The small molecule below binds the protein below.
Small molecule (SMILES): OC[C@H]1O[C@@H](S[C@H]2[C@H](O)[C@@H](O)[C@H](S[C@H]3[C@H](O)[C@@H](O)[C@H](S[C@H]4[C@H](O)[C@@H](O)[C@H](O)O[C@@H]4CO)O[C@@H]3CO)O[C@@H]2CO)[C@H](O)[C@@H](O)[C@@H]1O

Binding-site contacts:
Ligand atom C6 contacts residue VAL104 of chain 1.A at 3.4 Å (hydrophobic).
Ligand atom C4 contacts residue GLN101 of chain 1.A at 3.5 Å.
Ligand atom S4 contacts residue TRP371 of chain 1.A at 3.5 Å.
Ligand atom C6 contacts residue ARG107 of chain 1.A at 3.8 Å.
Ligand atom O3 contacts residue LYS181 of chain 1.A at 3.0 Å (salt-bridge).
Ligand atom C5 contacts residue ASP179 of chain 1.A at 3.7 Å.
Ligand atom C3 contacts residue LYS102 of chain 1.A at 3.4 Å.
Ligand atom C1 contacts residue TYR145 of chain 1.A at 3.6 Å (hydrophobic).
Ligand atom C2 contacts residue ASN103 of chain 1.A at 3.8 Å.
Ligand atom O3 contacts residue LYS102 of chain 1.A at 2.8 Å (salt-bridge).
Ligand atom O2 contacts residue LYS102 of chain 1.A at 3.4 Å (salt-bridge).
Ligand atom C1 contacts residue ASN200 of chain 1.A at 3.7 Å.
Ligand atom O5 contacts residue TRP38 of chain 1.A at 3.3 Å.
Ligand atom C4 contacts residue ARG107 of chain 1.A at 3.6 Å.
Ligand atom O2 contacts residue ASN103 of chain 1.A at 2.7 Å (h-bond).
Ligand atom O6 contacts residue LEU180 of chain 1.A at 3.5 Å.
Ligand atom O4 contacts residue GLN101 of chain 1.A at 2.4 Å (h-bond).
Ligand atom S4 contacts residue SER201 of chain 1.A at 3.7 Å.
Ligand atom O1 contacts residue TYR145 of chain 1.A at 3.1 Å (h-bond).
Ligand atom O5 contacts residue ARG107 of chain 1.A at 3.3 Å (salt-bridge).
Ligand atom C3 contacts residue ARG107 of chain 1.A at 3.5 Å.
Ligand atom O2 contacts residue SER369 of chain 1.A at 2.8 Å (h-bond).
Ligand atom O3 contacts residue GLN101 of chain 1.A at 3.7 Å.
Ligand atom O6 contacts residue GLY53 of chain 1.A at 3.1 Å (h-bond).
Ligand atom O3 contacts residue ASN37 of chain 1.A at 3.3 Å (h-bond).
Ligand atom C2 contacts residue ARG107 of chain 1.A at 3.7 Å.
Ligand atom O6 contacts residue ARG107 of chain 1.A at 2.8 Å (salt-bridge).
Ligand atom C3 contacts residue ASN37 of chain 1.A at 3.1 Å.
Ligand atom C2 contacts residue ASN200 of chain 1.A at 3.2 Å.
Ligand atom C2 contacts residue TYR145 of chain 1.A at 3.0 Å (hydrophobic).
Ligand atom O2 contacts residue ASN200 of chain 1.A at 3.8 Å.
Ligand atom C6 contacts residue ASN37 of chain 1.A at 3.6 Å.
Ligand atom O1 contacts residue TYR171 of chain 1.A at 3.4 Å (h-bond).
Ligand atom O2 contacts residue LYS181 of chain 1.A at 3.2 Å.
Ligand atom C5 contacts residue TRP38 of chain 1.A at 3.5 Å (hydrophobic).
Ligand atom O2 contacts residue TYR145 of chain 1.A at 2.5 Å (h-bond).
Ligand atom C6 contacts residue TRP38 of chain 1.A at 3.4 Å (hydrophobic).
Ligand atom O2 contacts residue ASN37 of chain 1.A at 3.0 Å (h-bond).
Ligand atom O6 contacts residue ASN200 of chain 1.A at 3.2 Å.
Ligand atom O3 contacts residue ARG107 of chain 1.A at 2.8 Å (salt-bridge).

Sequence of chain 1.A:
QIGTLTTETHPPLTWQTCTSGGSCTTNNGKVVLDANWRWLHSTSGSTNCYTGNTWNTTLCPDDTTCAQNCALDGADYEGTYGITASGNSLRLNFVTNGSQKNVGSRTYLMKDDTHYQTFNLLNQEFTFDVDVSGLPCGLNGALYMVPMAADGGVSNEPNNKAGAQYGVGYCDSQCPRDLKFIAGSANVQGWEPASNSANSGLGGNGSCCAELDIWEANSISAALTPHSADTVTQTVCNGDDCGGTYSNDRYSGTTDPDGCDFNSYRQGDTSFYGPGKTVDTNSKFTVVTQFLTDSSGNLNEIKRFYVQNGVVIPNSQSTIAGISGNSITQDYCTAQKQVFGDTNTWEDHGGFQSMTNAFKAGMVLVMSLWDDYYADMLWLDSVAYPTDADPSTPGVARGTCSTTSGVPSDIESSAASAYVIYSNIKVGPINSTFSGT